Sequence of chain 1.A:
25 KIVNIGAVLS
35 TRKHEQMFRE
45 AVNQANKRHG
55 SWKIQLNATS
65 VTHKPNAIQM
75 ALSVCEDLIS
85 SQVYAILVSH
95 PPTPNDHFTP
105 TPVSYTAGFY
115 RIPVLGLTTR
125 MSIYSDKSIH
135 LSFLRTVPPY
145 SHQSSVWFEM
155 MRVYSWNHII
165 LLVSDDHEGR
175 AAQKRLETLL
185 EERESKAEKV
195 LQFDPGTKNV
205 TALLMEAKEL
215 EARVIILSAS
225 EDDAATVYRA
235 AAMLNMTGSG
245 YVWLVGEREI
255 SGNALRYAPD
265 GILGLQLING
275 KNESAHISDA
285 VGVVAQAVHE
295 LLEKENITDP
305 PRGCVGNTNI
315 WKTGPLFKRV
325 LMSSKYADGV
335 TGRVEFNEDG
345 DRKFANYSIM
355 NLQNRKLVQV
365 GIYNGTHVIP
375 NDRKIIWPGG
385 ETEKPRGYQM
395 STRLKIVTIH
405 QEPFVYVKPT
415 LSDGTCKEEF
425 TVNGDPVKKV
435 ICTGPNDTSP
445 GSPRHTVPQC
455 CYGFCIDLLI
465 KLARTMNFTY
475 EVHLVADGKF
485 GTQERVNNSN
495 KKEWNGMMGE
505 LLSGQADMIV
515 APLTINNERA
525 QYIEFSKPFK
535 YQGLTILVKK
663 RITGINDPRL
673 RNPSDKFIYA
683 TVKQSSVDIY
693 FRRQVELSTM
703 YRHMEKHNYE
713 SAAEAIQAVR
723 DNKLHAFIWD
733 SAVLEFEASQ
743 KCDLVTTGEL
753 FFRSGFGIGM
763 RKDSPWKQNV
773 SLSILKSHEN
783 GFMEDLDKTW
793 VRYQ

Binding-site contacts:
Ligand atom C5 contacts residue ASN276 of chain 1.A at 3.7 Å.
Ligand atom C7 contacts residue ASN276 of chain 1.A at 3.2 Å.
Ligand atom C8 contacts residue ASN276 of chain 1.A at 4.2 Å.
Ligand atom N2 contacts residue ASN276 of chain 1.A at 2.9 Å (h-bond).
Ligand atom C6 contacts residue ALA279 of chain 1.A at 3.5 Å (hydrophobic).
Ligand atom C3 contacts residue ASN276 of chain 1.A at 3.8 Å.
Ligand atom C1 contacts residue ASN276 of chain 1.A at 1.4 Å.
Ligand atom O6 contacts residue VAL334 of chain 1.A at 3.6 Å.
Ligand atom C2 contacts residue ASN276 of chain 1.A at 2.5 Å.
Ligand atom O5 contacts residue ALA279 of chain 1.A at 3.5 Å.
Ligand atom C1 contacts residue ALA279 of chain 1.A at 4.4 Å (hydrophobic).
Ligand atom O6 contacts residue ALA279 of chain 1.A at 3.7 Å.
Ligand atom C6 contacts residue VAL334 of chain 1.A at 4.2 Å (hydrophobic).
Ligand atom O7 contacts residue ASN276 of chain 1.A at 3.1 Å (h-bond).
Ligand atom C4 contacts residue ASN276 of chain 1.A at 4.2 Å.
Ligand atom C5 contacts residue ALA279 of chain 1.A at 3.9 Å (hydrophobic).
Ligand atom O5 contacts residue ASN276 of chain 1.A at 2.4 Å (h-bond).

A protein and the small-molecule ligand that binds it are described below.
Small molecule (SMILES): CC(=O)N[C@H]1[C@H](O[C@H]2[C@H](O)[C@@H](NC(C)=O)CO[C@@H]2CO)O[C@H](CO)[C@@H](O)[C@@H]1O